Sequence of chain 1.A:
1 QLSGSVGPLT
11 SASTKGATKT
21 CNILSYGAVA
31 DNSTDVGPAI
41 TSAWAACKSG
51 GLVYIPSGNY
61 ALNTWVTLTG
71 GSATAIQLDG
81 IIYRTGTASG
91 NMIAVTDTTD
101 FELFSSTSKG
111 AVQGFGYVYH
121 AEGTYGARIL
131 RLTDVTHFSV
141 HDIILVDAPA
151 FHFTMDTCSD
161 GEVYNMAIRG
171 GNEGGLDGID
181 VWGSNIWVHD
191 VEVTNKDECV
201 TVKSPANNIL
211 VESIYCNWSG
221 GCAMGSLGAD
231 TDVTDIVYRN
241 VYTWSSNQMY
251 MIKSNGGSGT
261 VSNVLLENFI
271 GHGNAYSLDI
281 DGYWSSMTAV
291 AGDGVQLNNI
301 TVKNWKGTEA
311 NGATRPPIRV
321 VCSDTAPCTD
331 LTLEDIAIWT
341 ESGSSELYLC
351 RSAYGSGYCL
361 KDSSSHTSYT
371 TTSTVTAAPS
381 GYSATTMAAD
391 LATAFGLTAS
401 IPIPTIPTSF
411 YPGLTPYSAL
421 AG

Binding-site contacts:
Ligand atom C3 contacts residue THR398 of chain 1.A at 3.5 Å.
Ligand atom C5 contacts residue THR398 of chain 1.A at 3.5 Å.
Ligand atom O5 contacts residue THR398 of chain 1.A at 2.2 Å (h-bond).
Ligand atom C4 contacts residue THR398 of chain 1.A at 4.1 Å.
Ligand atom C1 contacts residue THR398 of chain 1.A at 1.4 Å.
Ligand atom O6 contacts residue THR398 of chain 1.A at 4.2 Å.
Ligand atom C2 contacts residue THR398 of chain 1.A at 2.4 Å.
Ligand atom O2 contacts residue THR398 of chain 1.A at 3.3 Å (h-bond).
Ligand atom C6 contacts residue THR398 of chain 1.A at 4.1 Å.

This protein binds this small molecule.
Small molecule (SMILES): OC[C@H]1O[C@H](O)[C@@H](O)[C@@H](O)[C@@H]1O